Binding-site contacts:
Ligand atom CG contacts residue LYS94 of chain 1.A at 3.6 Å.
Ligand atom C contacts residue LYS29 of chain 1.A at 3.4 Å.
Ligand atom O contacts residue ASN64 of chain 1.A at 2.9 Å (h-bond).
Ligand atom C contacts residue ASN33 of chain 1.A at 3.8 Å.
Ligand atom CA contacts residue ASN64 of chain 1.A at 3.5 Å.
Ligand atom O contacts residue LYS94 of chain 1.A at 2.6 Å (salt-bridge).
Ligand atom CB contacts residue LEU97 of chain 1.A at 3.9 Å (hydrophobic).
Ligand atom CG2 contacts residue TYR48 of chain 1.A at 3.8 Å (hydrophobic).
Ligand atom CB contacts residue TYR48 of chain 1.A at 3.7 Å (hydrophobic).
Ligand atom O contacts residue LYS29 of chain 1.A at 3.3 Å (salt-bridge).
Ligand atom CB contacts residue ASN33 of chain 1.A at 3.6 Å.
Ligand atom CA contacts residue ASN64 of chain 1.A at 4.0 Å.
Ligand atom CG2 contacts residue ASN33 of chain 1.A at 3.3 Å.
Ligand atom C contacts residue ARG98 of chain 1.A at 3.9 Å.
Ligand atom OD2 contacts residue LYS94 of chain 1.A at 3.7 Å.
Ligand atom C contacts residue LYS94 of chain 1.A at 3.6 Å.
Ligand atom CG contacts residue LEU97 of chain 1.A at 4.0 Å (hydrophobic).
Ligand atom CG1 contacts residue ASN64 of chain 1.A at 3.9 Å.
Ligand atom CB contacts residue ASN64 of chain 1.A at 3.5 Å.
Ligand atom CE contacts residue LYS94 of chain 1.A at 3.7 Å.
Ligand atom O contacts residue PHE36 of chain 1.A at 3.5 Å.
Ligand atom N contacts residue ARG98 of chain 1.A at 3.9 Å.
Ligand atom CB contacts residue LYS94 of chain 1.A at 4.0 Å.
Ligand atom OD1 contacts residue LYS94 of chain 1.A at 2.9 Å (salt-bridge).
Ligand atom O contacts residue ARG98 of chain 1.A at 3.1 Å (salt-bridge).
Ligand atom OXT contacts residue LYS29 of chain 1.A at 2.5 Å (salt-bridge).
Ligand atom O contacts residue ARG98 of chain 1.A at 3.0 Å (salt-bridge).
Ligand atom C contacts residue ASN64 of chain 1.A at 3.7 Å.
Ligand atom O contacts residue ASN33 of chain 1.A at 3.1 Å (h-bond).
Ligand atom C contacts residue ASN64 of chain 1.A at 3.9 Å.
Ligand atom C contacts residue ARG98 of chain 1.A at 3.7 Å.
Ligand atom CG1 contacts residue TYR48 of chain 1.A at 3.6 Å (hydrophobic).
Ligand atom CG1 contacts residue ALA67 of chain 1.A at 4.0 Å (hydrophobic).
Ligand atom O contacts residue VAL60 of chain 1.A at 3.8 Å.
Ligand atom OD2 contacts residue VAL60 of chain 1.A at 3.9 Å.
Ligand atom CG1 contacts residue PHE36 of chain 1.A at 3.6 Å (hydrophobic).
Ligand atom CB contacts residue VAL60 of chain 1.A at 3.7 Å (hydrophobic).
Ligand atom CG2 contacts residue PHE36 of chain 1.A at 3.6 Å (hydrophobic).
Ligand atom N contacts residue ASN64 of chain 1.A at 3.0 Å (h-bond).
Ligand atom N contacts residue PHE36 of chain 1.A at 4.0 Å.

A protein and the small-molecule ligand that binds it are described below.
Small molecule (SMILES): CSCC[C@H](N)C(=O)N[C@@H](CCC(=O)O)C(=O)N[C@@H](CCC(=O)O)C(=O)N[C@H](C(=O)N[C@@H](CC(=O)O)C(=O)O)C(C)C

Sequence of chain 1.A:
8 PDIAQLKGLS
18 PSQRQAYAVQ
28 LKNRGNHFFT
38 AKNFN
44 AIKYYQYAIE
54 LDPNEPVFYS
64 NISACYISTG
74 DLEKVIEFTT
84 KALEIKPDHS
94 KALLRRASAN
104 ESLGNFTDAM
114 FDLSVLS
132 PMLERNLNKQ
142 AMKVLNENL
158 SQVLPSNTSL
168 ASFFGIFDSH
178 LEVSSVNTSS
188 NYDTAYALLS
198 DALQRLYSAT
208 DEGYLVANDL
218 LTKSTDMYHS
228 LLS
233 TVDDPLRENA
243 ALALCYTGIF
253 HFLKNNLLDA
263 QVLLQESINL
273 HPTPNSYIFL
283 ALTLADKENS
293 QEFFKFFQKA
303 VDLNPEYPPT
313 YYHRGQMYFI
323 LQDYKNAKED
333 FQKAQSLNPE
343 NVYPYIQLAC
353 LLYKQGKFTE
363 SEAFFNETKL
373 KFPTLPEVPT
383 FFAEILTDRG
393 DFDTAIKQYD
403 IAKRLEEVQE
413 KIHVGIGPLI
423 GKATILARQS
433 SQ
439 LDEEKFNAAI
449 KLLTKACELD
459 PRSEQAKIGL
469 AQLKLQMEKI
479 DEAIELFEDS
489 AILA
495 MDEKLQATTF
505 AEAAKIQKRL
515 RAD